This small molecule binds to this protein.
Small molecule (SMILES): CC(=O)N[C@@H]1[C@@H](O)[C@H](O)[C@@H](CO)O[C@H]1O

Sequence of chain 1.A:
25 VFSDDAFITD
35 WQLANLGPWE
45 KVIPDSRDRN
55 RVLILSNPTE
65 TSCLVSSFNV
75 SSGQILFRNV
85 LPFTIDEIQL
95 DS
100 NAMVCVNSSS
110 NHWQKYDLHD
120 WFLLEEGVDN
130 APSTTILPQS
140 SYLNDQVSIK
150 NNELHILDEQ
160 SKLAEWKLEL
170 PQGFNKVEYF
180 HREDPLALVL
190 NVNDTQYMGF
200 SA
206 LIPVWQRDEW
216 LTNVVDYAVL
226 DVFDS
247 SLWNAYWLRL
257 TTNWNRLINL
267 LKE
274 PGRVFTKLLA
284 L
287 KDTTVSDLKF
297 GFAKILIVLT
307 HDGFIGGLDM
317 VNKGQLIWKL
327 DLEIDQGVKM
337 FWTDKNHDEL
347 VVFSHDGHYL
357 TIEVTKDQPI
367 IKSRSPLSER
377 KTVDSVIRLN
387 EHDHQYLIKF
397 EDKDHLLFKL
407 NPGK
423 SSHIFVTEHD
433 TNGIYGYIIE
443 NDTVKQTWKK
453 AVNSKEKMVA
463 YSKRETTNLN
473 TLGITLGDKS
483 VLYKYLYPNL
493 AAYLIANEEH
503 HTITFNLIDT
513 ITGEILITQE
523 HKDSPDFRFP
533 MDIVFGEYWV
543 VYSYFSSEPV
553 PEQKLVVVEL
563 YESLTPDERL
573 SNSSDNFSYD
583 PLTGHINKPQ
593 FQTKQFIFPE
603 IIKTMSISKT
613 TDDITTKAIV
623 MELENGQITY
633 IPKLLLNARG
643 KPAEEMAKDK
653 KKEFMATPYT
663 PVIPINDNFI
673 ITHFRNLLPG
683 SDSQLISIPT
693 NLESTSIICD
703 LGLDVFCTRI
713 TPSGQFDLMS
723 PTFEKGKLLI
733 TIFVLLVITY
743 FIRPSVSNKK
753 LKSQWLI

Binding-site contacts:
Ligand atom O5 contacts residue SER76 of chain 1.A at 4.2 Å.
Ligand atom C3 contacts residue ASN54 of chain 1.A at 3.9 Å.
Ligand atom C5 contacts residue SER75 of chain 1.A at 3.3 Å.
Ligand atom C7 contacts residue ASN73 of chain 1.A at 3.8 Å.
Ligand atom C8 contacts residue ASP52 of chain 1.A at 3.5 Å.
Ligand atom C8 contacts residue LEU80 of chain 1.A at 4.4 Å (hydrophobic).
Ligand atom C1 contacts residue ASN54 of chain 1.A at 3.8 Å.
Ligand atom C4 contacts residue ASN73 of chain 1.A at 4.2 Å.
Ligand atom N2 contacts residue ASN54 of chain 1.A at 4.4 Å.
Ligand atom C3 contacts residue ASN73 of chain 1.A at 3.8 Å.
Ligand atom O5 contacts residue ASN54 of chain 1.A at 4.3 Å.
Ligand atom C2 contacts residue ASN54 of chain 1.A at 4.2 Å.
Ligand atom C1 contacts residue SER75 of chain 1.A at 4.0 Å.
Ligand atom C5 contacts residue ASN73 of chain 1.A at 3.7 Å.
Ligand atom C1 contacts residue ASN73 of chain 1.A at 1.4 Å.
Ligand atom O7 contacts residue ASN73 of chain 1.A at 4.3 Å.
Ligand atom C6 contacts residue SER75 of chain 1.A at 3.5 Å.
Ligand atom C2 contacts residue ASN73 of chain 1.A at 2.5 Å.
Ligand atom C5 contacts residue ASN54 of chain 1.A at 4.0 Å.
Ligand atom O6 contacts residue SER76 of chain 1.A at 4.4 Å.
Ligand atom O5 contacts residue SER75 of chain 1.A at 3.4 Å (h-bond).
Ligand atom O6 contacts residue SER75 of chain 1.A at 4.3 Å.
Ligand atom C4 contacts residue ASN54 of chain 1.A at 4.4 Å.
Ligand atom C8 contacts residue ARG55 of chain 1.A at 3.1 Å.
Ligand atom N2 contacts residue ASN73 of chain 1.A at 2.9 Å (h-bond).
Ligand atom O5 contacts residue ASN73 of chain 1.A at 2.4 Å (h-bond).